Binding-site contacts:
Ligand atom O7 contacts residue PRO98 of chain 2.A at 4.3 Å.
Ligand atom N2 contacts residue THR138 of chain 1.B at 4.0 Å.
Ligand atom O7 contacts residue SER97 of chain 2.A at 3.7 Å.
Ligand atom C1 contacts residue ASN146 of chain 1.B at 1.5 Å.
Ligand atom C7 contacts residue PRO98 of chain 2.A at 4.0 Å (hydrophobic).
Ligand atom C7 contacts residue ASN146 of chain 1.B at 3.7 Å.
Ligand atom O5 contacts residue ASN146 of chain 1.B at 2.4 Å (h-bond).
Ligand atom C8 contacts residue PRO98 of chain 2.A at 3.6 Å (hydrophobic).
Ligand atom N2 contacts residue ASN146 of chain 1.B at 2.9 Å (h-bond).
Ligand atom C8 contacts residue LEU96 of chain 2.A at 3.6 Å (hydrophobic).
Ligand atom C8 contacts residue SER97 of chain 2.A at 3.8 Å.
Ligand atom O7 contacts residue THR138 of chain 1.B at 3.5 Å (h-bond).
Ligand atom C2 contacts residue ASN146 of chain 1.B at 2.2 Å.
Ligand atom O3 contacts residue PRO98 of chain 2.A at 3.2 Å.
Ligand atom C7 contacts residue SER97 of chain 2.A at 4.1 Å.
Ligand atom C4 contacts residue ASN146 of chain 1.B at 4.0 Å.
Ligand atom C8 contacts residue ASN146 of chain 1.B at 4.0 Å.
Ligand atom C8 contacts residue THR138 of chain 1.B at 4.5 Å.
Ligand atom C3 contacts residue ASN146 of chain 1.B at 3.6 Å.
Ligand atom C7 contacts residue THR138 of chain 1.B at 3.7 Å.
Ligand atom C5 contacts residue ASN146 of chain 1.B at 3.6 Å.

Sequence of chain 1.B:
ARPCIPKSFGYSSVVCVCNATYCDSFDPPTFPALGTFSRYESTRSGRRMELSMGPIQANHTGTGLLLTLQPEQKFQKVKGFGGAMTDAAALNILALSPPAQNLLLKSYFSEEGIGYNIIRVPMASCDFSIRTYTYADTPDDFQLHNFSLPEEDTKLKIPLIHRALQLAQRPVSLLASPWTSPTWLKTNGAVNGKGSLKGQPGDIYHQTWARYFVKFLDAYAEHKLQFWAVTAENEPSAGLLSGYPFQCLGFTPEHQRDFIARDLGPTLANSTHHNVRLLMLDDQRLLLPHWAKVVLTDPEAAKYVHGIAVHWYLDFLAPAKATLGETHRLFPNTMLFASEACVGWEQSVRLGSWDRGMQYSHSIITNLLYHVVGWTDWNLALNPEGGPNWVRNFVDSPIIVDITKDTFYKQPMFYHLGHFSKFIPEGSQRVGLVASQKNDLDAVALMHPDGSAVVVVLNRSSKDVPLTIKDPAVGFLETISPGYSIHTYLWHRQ

Sequence of chain 2.A:
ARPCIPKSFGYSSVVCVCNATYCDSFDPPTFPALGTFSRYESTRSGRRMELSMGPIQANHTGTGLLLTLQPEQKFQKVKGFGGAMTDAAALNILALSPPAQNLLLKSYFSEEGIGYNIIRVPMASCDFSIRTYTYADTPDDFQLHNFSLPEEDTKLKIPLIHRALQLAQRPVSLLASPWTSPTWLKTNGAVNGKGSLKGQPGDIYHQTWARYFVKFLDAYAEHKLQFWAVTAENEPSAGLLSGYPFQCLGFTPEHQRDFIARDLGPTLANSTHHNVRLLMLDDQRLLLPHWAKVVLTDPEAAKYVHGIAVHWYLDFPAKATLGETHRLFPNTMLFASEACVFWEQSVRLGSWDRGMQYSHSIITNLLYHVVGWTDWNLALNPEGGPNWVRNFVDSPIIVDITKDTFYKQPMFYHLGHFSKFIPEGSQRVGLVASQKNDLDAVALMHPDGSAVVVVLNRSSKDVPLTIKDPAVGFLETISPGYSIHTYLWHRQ

A protein and the small-molecule ligand that binds it are described below.
Small molecule (SMILES): CC(=O)N[C@@H]1[C@@H](O)[C@H](O)[C@@H](CO)O[C@H]1O